Sequence of chain 45.E:
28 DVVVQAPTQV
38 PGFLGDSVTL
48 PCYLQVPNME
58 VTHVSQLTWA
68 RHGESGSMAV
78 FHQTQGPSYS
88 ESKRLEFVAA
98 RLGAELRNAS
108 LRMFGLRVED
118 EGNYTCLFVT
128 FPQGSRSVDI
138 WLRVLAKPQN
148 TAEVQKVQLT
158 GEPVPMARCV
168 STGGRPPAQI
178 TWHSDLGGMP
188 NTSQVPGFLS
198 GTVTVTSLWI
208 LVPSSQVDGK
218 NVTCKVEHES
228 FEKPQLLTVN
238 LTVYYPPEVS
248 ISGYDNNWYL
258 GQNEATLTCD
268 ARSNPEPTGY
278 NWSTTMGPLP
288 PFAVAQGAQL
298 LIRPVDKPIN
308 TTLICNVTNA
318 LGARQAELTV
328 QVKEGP

Binding-site contacts:
Ligand atom C8 contacts residue ASN307 of chain 45.E at 4.5 Å.
Ligand atom O5 contacts residue ASN307 of chain 45.E at 2.3 Å (h-bond).
Ligand atom C8 contacts residue PRO305 of chain 45.E at 2.9 Å (hydrophobic).
Ligand atom N2 contacts residue ASN307 of chain 45.E at 3.0 Å (h-bond).
Ligand atom C2 contacts residue ASN307 of chain 45.E at 2.5 Å.
Ligand atom C3 contacts residue ASN307 of chain 45.E at 3.8 Å.
Ligand atom C7 contacts residue PRO305 of chain 45.E at 4.3 Å (hydrophobic).
Ligand atom C8 contacts residue ILE306 of chain 45.E at 3.7 Å (hydrophobic).
Ligand atom C1 contacts residue ASN307 of chain 45.E at 1.4 Å.
Ligand atom C4 contacts residue ASN307 of chain 45.E at 4.2 Å.
Ligand atom C5 contacts residue ASN307 of chain 45.E at 3.6 Å.
Ligand atom O6 contacts residue GLN328 of chain 45.E at 4.3 Å.
Ligand atom C7 contacts residue ASN307 of chain 45.E at 4.1 Å.

The protein below binds the small molecule below.
Small molecule (SMILES): CC(=O)N[C@H]1[C@H](O[C@H]2[C@H](O)[C@@H](NC(C)=O)CO[C@@H]2CO[C@@H]2O[C@@H](C)[C@@H](O)[C@@H](O)[C@@H]2O)O[C@H](CO)[C@@H](O[C@@H]2O[C@H](CO)[C@@H](O)[C@H](O)[C@@H]2O)[C@@H]1O